The protein below binds the small molecule below.
Small molecule (SMILES): O=C(NCCc1ccncc1)c1nc([C@@H]2CCCN2C(=O)OCc2ccccc2)[nH]c(=O)c1O

Binding-site contacts:
Ligand atom O01 contacts residue MN1 of chain 6.D at 2.0 Å.
Ligand atom C07 contacts residue ILE121 of chain 6.A at 3.7 Å (hydrophobic).
Ligand atom C02 contacts residue MN1 of chain 6.D at 2.6 Å.
Ligand atom O08 contacts residue TYR131 of chain 6.A at 3.7 Å.
Ligand atom C03 contacts residue MN1 of chain 6.E at 3.5 Å.
Ligand atom C31 contacts residue GLU46 of chain 6.A at 4.0 Å.
Ligand atom O01 contacts residue GLU120 of chain 6.A at 2.4 Å (salt-bridge).
Ligand atom O01 contacts residue ASP109 of chain 6.A at 3.3 Å (salt-bridge).
Ligand atom C28 contacts residue TYR44 of chain 6.A at 3.6 Å (hydrophobic).
Ligand atom O01 contacts residue HIS61 of chain 6.A at 3.6 Å (h-bond).
Ligand atom O08 contacts residue LYS135 of chain 6.A at 3.3 Å.
Ligand atom C30 contacts residue TYR44 of chain 6.A at 3.5 Å (hydrophobic).
Ligand atom O08 contacts residue HIS61 of chain 6.A at 3.0 Å (h-bond).
Ligand atom C02 contacts residue MN1 of chain 6.E at 3.4 Å.
Ligand atom C07 contacts residue TYR131 of chain 6.A at 4.0 Å (hydrophobic).
Ligand atom O08 contacts residue GLU120 of chain 6.A at 2.9 Å (salt-bridge).
Ligand atom O08 contacts residue GLY122 of chain 6.A at 3.7 Å.
Ligand atom C07 contacts residue MN1 of chain 6.D at 2.7 Å.
Ligand atom C02 contacts residue GLU120 of chain 6.A at 3.3 Å.
Ligand atom C07 contacts residue HIS61 of chain 6.A at 3.2 Å.
Ligand atom O25 contacts residue MN1 of chain 6.E at 2.4 Å.
Ligand atom C02 contacts residue HIS61 of chain 6.A at 3.5 Å.
Ligand atom N32 contacts residue GLU46 of chain 6.A at 3.5 Å (salt-bridge).
Ligand atom O08 contacts residue MN1 of chain 6.D at 2.2 Å.
Ligand atom C07 contacts residue GLU120 of chain 6.A at 3.5 Å.
Ligand atom N06 contacts residue HIS61 of chain 6.A at 3.8 Å.
Ligand atom C33 contacts residue THR58 of chain 6.A at 3.8 Å.
Ligand atom C12 contacts residue TYR131 of chain 6.A at 4.0 Å (hydrophobic).
Ligand atom C24 contacts residue GLU81 of chain 6.A at 3.8 Å.
Ligand atom C11 contacts residue TYR131 of chain 6.A at 3.7 Å (hydrophobic).
Ligand atom N26 contacts residue MN1 of chain 6.E at 3.8 Å.
Ligand atom O08 contacts residue ILE121 of chain 6.A at 2.7 Å (h-bond).
Ligand atom C24 contacts residue MN1 of chain 6.E at 2.9 Å.
Ligand atom C31 contacts residue TYR44 of chain 6.A at 3.9 Å (hydrophobic).
Ligand atom O25 contacts residue GLU81 of chain 6.A at 3.8 Å.
Ligand atom C07 contacts residue LYS135 of chain 6.A at 3.6 Å.
Ligand atom C03 contacts residue MN1 of chain 6.D at 4.0 Å.
Ligand atom N06 contacts residue TYR131 of chain 6.A at 3.6 Å (h-bond).
Ligand atom C29 contacts residue TYR44 of chain 6.A at 3.8 Å (hydrophobic).
Ligand atom O01 contacts residue MN1 of chain 6.E at 2.6 Å.

Sequence of chain 6.A:
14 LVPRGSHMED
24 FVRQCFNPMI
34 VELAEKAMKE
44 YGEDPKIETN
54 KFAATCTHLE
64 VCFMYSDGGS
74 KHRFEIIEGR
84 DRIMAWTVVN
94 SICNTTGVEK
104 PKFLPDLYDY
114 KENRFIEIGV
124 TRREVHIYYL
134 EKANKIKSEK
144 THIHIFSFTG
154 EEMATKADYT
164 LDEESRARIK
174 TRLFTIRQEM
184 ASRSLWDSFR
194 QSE